Binding-site contacts:
Ligand atom C6 contacts residue TRP116 of chain 1.B at 3.9 Å (hydrophobic).
Ligand atom O3 contacts residue LYS104 of chain 1.B at 3.6 Å.
Ligand atom C3 contacts residue ASP101 of chain 1.B at 3.4 Å.
Ligand atom C3 contacts residue TRP116 of chain 1.B at 3.5 Å (hydrophobic).
Ligand atom O2 contacts residue HIS119 of chain 1.B at 3.7 Å.
Ligand atom O4 contacts residue ASN123 of chain 1.B at 3.5 Å (h-bond).
Ligand atom O5 contacts residue LYS104 of chain 1.B at 3.8 Å.
Ligand atom O4 contacts residue ILE103 of chain 1.B at 3.7 Å.
Ligand atom C3 contacts residue ASN123 of chain 1.B at 4.1 Å.
Ligand atom O4 contacts residue ILE102 of chain 1.B at 3.5 Å (h-bond).
Ligand atom C2 contacts residue ASN123 of chain 1.B at 4.3 Å.
Ligand atom O3 contacts residue ASN123 of chain 1.B at 3.1 Å (h-bond).
Ligand atom C4 contacts residue TRP116 of chain 1.B at 3.7 Å (hydrophobic).
Ligand atom O2 contacts residue LYS104 of chain 1.B at 3.8 Å.
Ligand atom C5 contacts residue TRP116 of chain 1.B at 3.8 Å (hydrophobic).
Ligand atom O3 contacts residue HIS119 of chain 1.B at 2.9 Å (h-bond).
Ligand atom C4 contacts residue LYS104 of chain 1.B at 4.2 Å.
Ligand atom O6 contacts residue TRP116 of chain 1.B at 3.9 Å.
Ligand atom C4 contacts residue ASN123 of chain 1.B at 4.3 Å.
Ligand atom O6 contacts residue ILE103 of chain 1.B at 4.3 Å.
Ligand atom O3 contacts residue TRP116 of chain 1.B at 3.8 Å.
Ligand atom O4 contacts residue LYS104 of chain 1.B at 3.0 Å (salt-bridge).
Ligand atom C6 contacts residue ILE103 of chain 1.B at 3.9 Å (hydrophobic).
Ligand atom C6 contacts residue LYS104 of chain 1.B at 3.9 Å.
Ligand atom C5 contacts residue LYS104 of chain 1.B at 4.2 Å.
Ligand atom C3 contacts residue HIS119 of chain 1.B at 3.8 Å.
Ligand atom O3 contacts residue ASP101 of chain 1.B at 2.5 Å (salt-bridge).
Ligand atom C4 contacts residue ASP101 of chain 1.B at 3.3 Å.
Ligand atom C4 contacts residue CYS114 of chain 1.B at 4.5 Å (hydrophobic).
Ligand atom C2 contacts residue HIS119 of chain 1.B at 4.3 Å.
Ligand atom O6 contacts residue LYS104 of chain 1.B at 4.2 Å.
Ligand atom C6 contacts residue CYS114 of chain 1.B at 4.3 Å (hydrophobic).
Ligand atom C3 contacts residue LYS104 of chain 1.B at 4.0 Å.
Ligand atom O4 contacts residue CYS114 of chain 1.B at 4.3 Å.
Ligand atom O3 contacts residue GLN124 of chain 1.B at 4.2 Å.
Ligand atom O4 contacts residue ASP101 of chain 1.B at 2.5 Å (salt-bridge).

Sequence of chain 1.B:
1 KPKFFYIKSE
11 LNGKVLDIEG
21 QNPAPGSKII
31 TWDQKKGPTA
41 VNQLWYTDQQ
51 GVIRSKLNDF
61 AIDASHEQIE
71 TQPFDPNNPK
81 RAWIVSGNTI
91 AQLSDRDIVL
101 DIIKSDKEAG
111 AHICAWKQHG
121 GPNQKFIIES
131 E

A small-molecule ligand and the protein it binds are described below.
Small molecule (SMILES): OC[C@H]1O[C@@H](O[C@H]2[C@H](O)[C@@H](O)[C@H](O)O[C@@H]2CO)[C@H](O)[C@@H](O)[C@H]1O